A protein and the small-molecule ligand that binds it are described below.
Small molecule (SMILES): CC(=O)N[C@@H]1[C@@H](O)[C@H](O)[C@@H](CO)O[C@H]1O

Sequence of chain 1.A:
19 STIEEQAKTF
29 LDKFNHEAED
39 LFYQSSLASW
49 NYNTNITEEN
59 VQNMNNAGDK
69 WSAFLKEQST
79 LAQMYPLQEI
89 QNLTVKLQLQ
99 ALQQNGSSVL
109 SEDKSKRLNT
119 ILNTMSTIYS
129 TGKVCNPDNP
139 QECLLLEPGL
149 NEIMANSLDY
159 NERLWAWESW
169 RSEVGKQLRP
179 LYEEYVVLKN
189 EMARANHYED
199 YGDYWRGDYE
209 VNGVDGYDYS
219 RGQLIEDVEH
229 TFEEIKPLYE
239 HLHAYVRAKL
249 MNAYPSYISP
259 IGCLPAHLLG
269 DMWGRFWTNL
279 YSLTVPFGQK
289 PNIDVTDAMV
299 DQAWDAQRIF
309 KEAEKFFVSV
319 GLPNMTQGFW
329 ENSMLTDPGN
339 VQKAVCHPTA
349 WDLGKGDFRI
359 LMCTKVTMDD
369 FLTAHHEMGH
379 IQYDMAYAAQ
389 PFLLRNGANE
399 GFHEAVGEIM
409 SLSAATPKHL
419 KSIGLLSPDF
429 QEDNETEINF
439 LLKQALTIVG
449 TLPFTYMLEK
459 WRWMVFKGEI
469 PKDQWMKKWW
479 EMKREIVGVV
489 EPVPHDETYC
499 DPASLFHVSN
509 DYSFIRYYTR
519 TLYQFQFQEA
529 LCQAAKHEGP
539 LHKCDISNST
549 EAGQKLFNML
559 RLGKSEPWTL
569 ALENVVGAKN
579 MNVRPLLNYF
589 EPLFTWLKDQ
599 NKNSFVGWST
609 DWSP

Binding-site contacts:
Ligand atom N2 contacts residue ASN90 of chain 1.A at 2.9 Å (h-bond).
Ligand atom C8 contacts residue ASN90 of chain 1.A at 4.3 Å.
Ligand atom C3 contacts residue ASN90 of chain 1.A at 3.8 Å.
Ligand atom O5 contacts residue LYS26 of chain 1.A at 3.8 Å.
Ligand atom C5 contacts residue ASN90 of chain 1.A at 3.7 Å.
Ligand atom C1 contacts residue ASN90 of chain 1.A at 1.4 Å.
Ligand atom C2 contacts residue ASN90 of chain 1.A at 2.5 Å.
Ligand atom C6 contacts residue LYS26 of chain 1.A at 4.4 Å.
Ligand atom O7 contacts residue ASN90 of chain 1.A at 4.2 Å.
Ligand atom O5 contacts residue ASN90 of chain 1.A at 2.4 Å (h-bond).
Ligand atom C4 contacts residue ASN90 of chain 1.A at 4.2 Å.
Ligand atom C7 contacts residue ASN90 of chain 1.A at 3.8 Å.